Binding-site contacts:
Ligand atom C5 contacts residue ASN156 of chain 1.D at 4.1 Å.
Ligand atom C3 contacts residue ASN156 of chain 1.D at 4.2 Å.
Ligand atom C5 contacts residue ASN36 of chain 1.D at 3.8 Å.
Ligand atom C8 contacts residue CYS34 of chain 1.D at 3.0 Å (hydrophobic).
Ligand atom O5 contacts residue ASN36 of chain 1.D at 2.4 Å (h-bond).
Ligand atom N2 contacts residue ASN36 of chain 1.D at 3.0 Å (h-bond).
Ligand atom C8 contacts residue VAL35 of chain 1.D at 4.0 Å (hydrophobic).
Ligand atom C7 contacts residue ASN36 of chain 1.D at 3.3 Å.
Ligand atom C4 contacts residue ASN156 of chain 1.D at 4.4 Å.
Ligand atom C2 contacts residue ASN36 of chain 1.D at 2.5 Å.
Ligand atom C8 contacts residue ASN36 of chain 1.D at 3.7 Å.
Ligand atom C4 contacts residue ASN36 of chain 1.D at 4.3 Å.
Ligand atom O7 contacts residue ASN36 of chain 1.D at 3.4 Å (h-bond).
Ligand atom O7 contacts residue ASN156 of chain 1.D at 4.0 Å.
Ligand atom C1 contacts residue ASN36 of chain 1.D at 1.5 Å.
Ligand atom C3 contacts residue ASN36 of chain 1.D at 3.9 Å.
Ligand atom O4 contacts residue ASN156 of chain 1.D at 4.1 Å.

Sequence of chain 1.D:
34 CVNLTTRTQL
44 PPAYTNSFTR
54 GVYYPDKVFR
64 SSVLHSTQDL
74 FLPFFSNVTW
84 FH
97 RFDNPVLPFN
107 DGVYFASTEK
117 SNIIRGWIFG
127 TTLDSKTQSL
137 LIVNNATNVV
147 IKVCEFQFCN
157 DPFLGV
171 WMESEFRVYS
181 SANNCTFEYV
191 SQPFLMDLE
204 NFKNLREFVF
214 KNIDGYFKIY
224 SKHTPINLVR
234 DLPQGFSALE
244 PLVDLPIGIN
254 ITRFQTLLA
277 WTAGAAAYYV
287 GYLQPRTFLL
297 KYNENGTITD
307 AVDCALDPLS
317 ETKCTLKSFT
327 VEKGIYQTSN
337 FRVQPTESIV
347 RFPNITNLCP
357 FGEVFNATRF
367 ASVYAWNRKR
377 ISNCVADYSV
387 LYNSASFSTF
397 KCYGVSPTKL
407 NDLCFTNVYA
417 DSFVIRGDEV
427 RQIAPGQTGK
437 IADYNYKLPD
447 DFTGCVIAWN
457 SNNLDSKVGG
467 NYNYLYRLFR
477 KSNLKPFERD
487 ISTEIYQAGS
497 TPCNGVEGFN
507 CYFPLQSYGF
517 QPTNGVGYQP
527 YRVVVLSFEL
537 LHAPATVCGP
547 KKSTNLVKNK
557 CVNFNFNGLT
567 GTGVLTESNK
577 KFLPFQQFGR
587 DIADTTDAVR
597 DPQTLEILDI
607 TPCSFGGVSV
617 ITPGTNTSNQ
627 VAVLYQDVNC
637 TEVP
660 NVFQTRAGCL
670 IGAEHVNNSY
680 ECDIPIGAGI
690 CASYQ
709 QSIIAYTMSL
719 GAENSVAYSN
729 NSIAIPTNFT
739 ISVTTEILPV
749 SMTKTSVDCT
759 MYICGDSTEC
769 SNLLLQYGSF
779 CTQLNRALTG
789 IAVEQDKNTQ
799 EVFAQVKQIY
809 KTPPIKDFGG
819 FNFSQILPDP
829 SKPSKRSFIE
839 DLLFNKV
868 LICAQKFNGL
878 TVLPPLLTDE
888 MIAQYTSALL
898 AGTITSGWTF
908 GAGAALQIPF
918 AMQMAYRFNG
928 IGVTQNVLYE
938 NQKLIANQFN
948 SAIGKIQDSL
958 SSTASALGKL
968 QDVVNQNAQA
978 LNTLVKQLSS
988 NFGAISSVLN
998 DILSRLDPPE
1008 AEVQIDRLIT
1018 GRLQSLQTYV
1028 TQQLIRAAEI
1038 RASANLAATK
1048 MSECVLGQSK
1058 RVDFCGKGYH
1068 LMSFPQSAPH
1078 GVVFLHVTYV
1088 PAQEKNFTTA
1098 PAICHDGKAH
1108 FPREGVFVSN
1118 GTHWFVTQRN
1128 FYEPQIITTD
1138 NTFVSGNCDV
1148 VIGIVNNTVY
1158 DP

A protein and the small-molecule ligand that binds it are described below.
Small molecule (SMILES): CC(=O)N[C@H]1[C@H](O[C@H]2[C@H](O)[C@@H](NC(C)=O)CO[C@@H]2CO)O[C@H](CO)[C@@H](O)[C@@H]1O